Sequence of chain 1.A:
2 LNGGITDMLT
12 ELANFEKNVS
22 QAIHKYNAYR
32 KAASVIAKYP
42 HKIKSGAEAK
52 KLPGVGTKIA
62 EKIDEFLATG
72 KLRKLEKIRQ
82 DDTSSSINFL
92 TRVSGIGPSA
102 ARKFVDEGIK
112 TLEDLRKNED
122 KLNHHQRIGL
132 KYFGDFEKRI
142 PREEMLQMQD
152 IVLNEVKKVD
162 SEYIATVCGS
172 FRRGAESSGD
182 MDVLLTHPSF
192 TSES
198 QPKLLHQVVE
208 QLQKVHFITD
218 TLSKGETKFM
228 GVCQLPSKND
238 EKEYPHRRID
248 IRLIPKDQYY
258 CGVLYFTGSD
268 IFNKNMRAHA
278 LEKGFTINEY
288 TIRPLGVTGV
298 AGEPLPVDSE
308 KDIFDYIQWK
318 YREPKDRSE

Binding-site contacts:
Ligand atom OP3 contacts residue LYS26 of chain 1.A at 2.8 Å (salt-bridge).
Ligand atom P contacts residue GLY55 of chain 1.A at 4.0 Å.
Ligand atom P contacts residue ILE60 of chain 1.A at 3.9 Å.
Ligand atom OP2 contacts residue VAL56 of chain 1.A at 3.9 Å.
Ligand atom OP1 contacts residue LYS59 of chain 1.A at 2.9 Å (salt-bridge).
Ligand atom OP2 contacts residue LYS59 of chain 1.A at 3.1 Å (salt-bridge).
Ligand atom C5' contacts residue TYR30 of chain 1.A at 3.3 Å (hydrophobic).
Ligand atom P contacts residue GLY57 of chain 1.A at 3.7 Å.
Ligand atom N7 contacts residue LYS26 of chain 1.A at 3.7 Å.
Ligand atom O4' contacts residue ALA29 of chain 1.A at 3.8 Å.
Ligand atom OP1 contacts residue ILE60 of chain 1.A at 2.9 Å (h-bond).
Ligand atom OP2 contacts residue GLY57 of chain 1.A at 3.8 Å.
Ligand atom O3' contacts residue GLY55 of chain 1.A at 3.5 Å.
Ligand atom O3' contacts residue VAL56 of chain 1.A at 3.8 Å.
Ligand atom C8 contacts residue LYS26 of chain 1.A at 3.6 Å.
Ligand atom OP1 contacts residue GLY57 of chain 1.A at 2.9 Å (h-bond).
Ligand atom C5' contacts residue GLY57 of chain 1.A at 3.5 Å.
Ligand atom C5' contacts residue GLY55 of chain 1.A at 3.2 Å.
Ligand atom OP1 contacts residue THR58 of chain 1.A at 3.7 Å.
Ligand atom P contacts residue LYS59 of chain 1.A at 3.5 Å.
Ligand atom C4' contacts residue GLY55 of chain 1.A at 3.3 Å.
Ligand atom P contacts residue LYS26 of chain 1.A at 3.6 Å.
Ligand atom OP1 contacts residue GLY55 of chain 1.A at 3.0 Å (h-bond).
Ligand atom OP1 contacts residue VAL56 of chain 1.A at 3.6 Å.
Ligand atom O5' contacts residue GLY57 of chain 1.A at 3.5 Å (h-bond).
Ligand atom OP1 contacts residue LYS26 of chain 1.A at 3.6 Å (salt-bridge).
Ligand atom C3' contacts residue LYS59 of chain 1.A at 3.8 Å.
Ligand atom OP1 contacts residue PRO54 of chain 1.A at 3.8 Å.
Ligand atom OP2 contacts residue GLY57 of chain 1.A at 4.0 Å.
Ligand atom O3' contacts residue LYS59 of chain 1.A at 3.8 Å.
Ligand atom OP1 contacts residue LYS59 of chain 1.A at 3.5 Å (salt-bridge).
Ligand atom OP2 contacts residue THR58 of chain 1.A at 3.6 Å.
Ligand atom OP2 contacts residue LYS63 of chain 1.A at 3.5 Å (salt-bridge).
Ligand atom O3' contacts residue ILE60 of chain 1.A at 3.7 Å.
Ligand atom N3 contacts residue ALA29 of chain 1.A at 3.6 Å.
Ligand atom C3' contacts residue GLY57 of chain 1.A at 3.8 Å.
Ligand atom OP2 contacts residue LYS59 of chain 1.A at 3.1 Å (salt-bridge).
Ligand atom O5' contacts residue LYS26 of chain 1.A at 3.7 Å.
Ligand atom OP1 contacts residue LEU53 of chain 1.A at 3.7 Å.
Ligand atom P contacts residue LYS59 of chain 1.A at 3.8 Å.

This small molecule binds to this protein.
Small molecule (SMILES): Cc1cn([C@H]2C[C@H](O[P](=O)(O)OC[C@H]3O[C@@H](n4ccc(N)nc4=O)C[C@@H]3O[P](=O)(O)OC[C@H]3O[C@@H](n4cnc5c(=O)nc(N)[nH]c54)C[C@@H]3O[P](=O)(O)OC[C@H]3O[C@@H](n4cnc5c(=O)nc(N)[nH]c54)C[C@@H]3O)[C@@H](CO[P](=O)(O)O[C@H]3C[C@H](n4cnc5c(=O)nc(N)[nH]c54)O[C@@H]3COP(=O)(O)O)O2)c(=O)[nH]c1=O